Sequence of chain 12.S:
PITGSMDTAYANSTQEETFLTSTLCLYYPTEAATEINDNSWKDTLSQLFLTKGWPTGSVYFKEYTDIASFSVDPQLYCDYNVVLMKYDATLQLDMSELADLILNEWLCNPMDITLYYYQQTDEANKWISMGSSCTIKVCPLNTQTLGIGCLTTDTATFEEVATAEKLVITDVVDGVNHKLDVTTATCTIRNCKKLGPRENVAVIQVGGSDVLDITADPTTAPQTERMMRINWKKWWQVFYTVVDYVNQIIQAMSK

Binding-site contacts:
Ligand atom O5 contacts residue ASN19 of chain 12.S at 2.2 Å (h-bond).
Ligand atom C6 contacts residue ASN19 of chain 12.S at 4.1 Å.
Ligand atom N2 contacts residue ASN19 of chain 12.S at 4.1 Å.
Ligand atom C1 contacts residue ASN19 of chain 12.S at 1.9 Å.
Ligand atom O6 contacts residue ASN19 of chain 12.S at 4.4 Å.
Ligand atom C2 contacts residue ASN19 of chain 12.S at 3.4 Å.
Ligand atom C5 contacts residue ASN19 of chain 12.S at 3.4 Å.
Ligand atom C8 contacts residue TYR17 of chain 12.S at 4.2 Å (hydrophobic).
Ligand atom C3 contacts residue ASN19 of chain 12.S at 4.4 Å.

This protein binds this small molecule.
Small molecule (SMILES): CC(=O)N[C@H]1[C@H](O[C@H]2[C@H](O)[C@@H](NC(C)=O)CO[C@@H]2CO)O[C@H](CO)[C@@H](O)[C@@H]1O